Binding-site contacts:
Ligand atom O7 contacts residue PHE118 of chain 1.A at 3.9 Å.
Ligand atom O5 contacts residue LYS128 of chain 1.A at 4.4 Å.
Ligand atom O7 contacts residue SER117 of chain 1.A at 3.7 Å.
Ligand atom C8 contacts residue ASN119 of chain 1.A at 3.9 Å.
Ligand atom O6 contacts residue LYS128 of chain 1.A at 3.9 Å.
Ligand atom C7 contacts residue GLN97 of chain 1.A at 4.4 Å.
Ligand atom N2 contacts residue ASN119 of chain 1.A at 2.9 Å (h-bond).
Ligand atom C4 contacts residue ASN119 of chain 1.A at 4.2 Å.
Ligand atom O5 contacts residue ASN119 of chain 1.A at 2.4 Å (h-bond).
Ligand atom C3 contacts residue ASN119 of chain 1.A at 3.8 Å.
Ligand atom C1 contacts residue ASN119 of chain 1.A at 1.4 Å.
Ligand atom C2 contacts residue ASN119 of chain 1.A at 2.4 Å.
Ligand atom C7 contacts residue ASN119 of chain 1.A at 3.6 Å.
Ligand atom O7 contacts residue GLN97 of chain 1.A at 3.5 Å.
Ligand atom C8 contacts residue LYS130 of chain 1.A at 3.7 Å.
Ligand atom C5 contacts residue ASN119 of chain 1.A at 3.7 Å.

This protein binds this small molecule.
Small molecule (SMILES): CC(=O)N[C@@H]1[C@@H](O)[C@H](O)[C@@H](CO)O[C@H]1O

Sequence of chain 1.A:
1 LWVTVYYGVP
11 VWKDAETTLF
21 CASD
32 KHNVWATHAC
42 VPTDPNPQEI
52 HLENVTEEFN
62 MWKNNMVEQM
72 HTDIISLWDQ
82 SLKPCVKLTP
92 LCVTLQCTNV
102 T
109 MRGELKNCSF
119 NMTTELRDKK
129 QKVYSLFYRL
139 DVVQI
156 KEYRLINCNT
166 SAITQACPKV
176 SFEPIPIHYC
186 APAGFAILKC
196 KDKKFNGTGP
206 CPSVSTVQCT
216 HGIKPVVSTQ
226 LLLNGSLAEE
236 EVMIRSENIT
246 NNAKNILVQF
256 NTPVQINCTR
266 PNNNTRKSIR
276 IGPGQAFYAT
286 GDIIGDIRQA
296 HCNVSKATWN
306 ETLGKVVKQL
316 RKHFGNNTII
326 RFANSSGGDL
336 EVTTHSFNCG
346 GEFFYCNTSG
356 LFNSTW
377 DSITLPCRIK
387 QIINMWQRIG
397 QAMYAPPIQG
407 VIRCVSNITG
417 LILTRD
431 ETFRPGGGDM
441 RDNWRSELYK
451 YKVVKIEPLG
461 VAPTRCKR